Binding-site contacts:
Ligand atom N contacts residue TYR218 of chain 1.A at 3.7 Å.
Ligand atom CD1 contacts residue ALA168 of chain 1.A at 3.6 Å (hydrophobic).
Ligand atom CD1 contacts residue ALA298 of chain 1.A at 3.6 Å (hydrophobic).
Ligand atom O1 contacts residue ALA168 of chain 1.A at 3.4 Å (h-bond).
Ligand atom C contacts residue SER147 of chain 1.A at 3.2 Å.
Ligand atom CD2 contacts residue ALA298 of chain 1.A at 4.0 Å (hydrophobic).
Ligand atom CG contacts residue ALA168 of chain 1.A at 3.8 Å (hydrophobic).
Ligand atom CH2 contacts residue ALA298 of chain 1.A at 3.9 Å (hydrophobic).
Ligand atom O1 contacts residue SER147 of chain 1.A at 2.4 Å (h-bond).
Ligand atom O1 contacts residue THR145 of chain 1.A at 3.9 Å.
Ligand atom CZ2 contacts residue ARG66 of chain 1.A at 3.6 Å.
Ligand atom O1 contacts residue SER170 of chain 1.A at 3.0 Å (h-bond).
Ligand atom N contacts residue ALA168 of chain 1.A at 2.5 Å (h-bond).
Ligand atom CA contacts residue ALA168 of chain 1.A at 3.4 Å (hydrophobic).
Ligand atom OXT contacts residue TYR218 of chain 1.A at 3.4 Å.
Ligand atom CZ2 contacts residue ALA298 of chain 1.A at 3.7 Å (hydrophobic).
Ligand atom CG contacts residue ALA298 of chain 1.A at 3.7 Å (hydrophobic).
Ligand atom N contacts residue SER170 of chain 1.A at 3.0 Å (h-bond).
Ligand atom CE2 contacts residue GLU297 of chain 1.A at 3.7 Å.
Ligand atom CB contacts residue ALA168 of chain 1.A at 3.6 Å (hydrophobic).
Ligand atom CA contacts residue TYR218 of chain 1.A at 3.6 Å (hydrophobic).
Ligand atom C contacts residue ALA168 of chain 1.A at 3.8 Å (hydrophobic).
Ligand atom NE1 contacts residue ALA298 of chain 1.A at 3.4 Å.
Ligand atom CH2 contacts residue TRP70 of chain 1.A at 3.5 Å (hydrophobic).
Ligand atom CZ3 contacts residue TRP70 of chain 1.A at 3.5 Å (hydrophobic).
Ligand atom CB contacts residue THR145 of chain 1.A at 3.7 Å.
Ligand atom O1 contacts residue TYR218 of chain 1.A at 3.5 Å.
Ligand atom O1 contacts residue SER169 of chain 1.A at 3.2 Å.
Ligand atom OXT contacts residue GLY146 of chain 1.A at 3.7 Å.
Ligand atom C contacts residue THR145 of chain 1.A at 3.8 Å.
Ligand atom C contacts residue TYR218 of chain 1.A at 3.3 Å (hydrophobic).
Ligand atom C9 contacts residue ALA168 of chain 1.A at 3.2 Å (hydrophobic).
Ligand atom OXT contacts residue SER147 of chain 1.A at 3.2 Å (h-bond).
Ligand atom C9 contacts residue SER170 of chain 1.A at 3.4 Å.
Ligand atom CE3 contacts residue THR145 of chain 1.A at 3.6 Å.
Ligand atom CH2 contacts residue ARG66 of chain 1.A at 3.5 Å.
Ligand atom CD1 contacts residue GLU297 of chain 1.A at 3.2 Å.
Ligand atom C9 contacts residue GLU297 of chain 1.A at 3.2 Å.
Ligand atom NE1 contacts residue GLU297 of chain 1.A at 2.6 Å (salt-bridge).
Ligand atom CE2 contacts residue ALA298 of chain 1.A at 3.6 Å (hydrophobic).

Sequence of chain 1.A:
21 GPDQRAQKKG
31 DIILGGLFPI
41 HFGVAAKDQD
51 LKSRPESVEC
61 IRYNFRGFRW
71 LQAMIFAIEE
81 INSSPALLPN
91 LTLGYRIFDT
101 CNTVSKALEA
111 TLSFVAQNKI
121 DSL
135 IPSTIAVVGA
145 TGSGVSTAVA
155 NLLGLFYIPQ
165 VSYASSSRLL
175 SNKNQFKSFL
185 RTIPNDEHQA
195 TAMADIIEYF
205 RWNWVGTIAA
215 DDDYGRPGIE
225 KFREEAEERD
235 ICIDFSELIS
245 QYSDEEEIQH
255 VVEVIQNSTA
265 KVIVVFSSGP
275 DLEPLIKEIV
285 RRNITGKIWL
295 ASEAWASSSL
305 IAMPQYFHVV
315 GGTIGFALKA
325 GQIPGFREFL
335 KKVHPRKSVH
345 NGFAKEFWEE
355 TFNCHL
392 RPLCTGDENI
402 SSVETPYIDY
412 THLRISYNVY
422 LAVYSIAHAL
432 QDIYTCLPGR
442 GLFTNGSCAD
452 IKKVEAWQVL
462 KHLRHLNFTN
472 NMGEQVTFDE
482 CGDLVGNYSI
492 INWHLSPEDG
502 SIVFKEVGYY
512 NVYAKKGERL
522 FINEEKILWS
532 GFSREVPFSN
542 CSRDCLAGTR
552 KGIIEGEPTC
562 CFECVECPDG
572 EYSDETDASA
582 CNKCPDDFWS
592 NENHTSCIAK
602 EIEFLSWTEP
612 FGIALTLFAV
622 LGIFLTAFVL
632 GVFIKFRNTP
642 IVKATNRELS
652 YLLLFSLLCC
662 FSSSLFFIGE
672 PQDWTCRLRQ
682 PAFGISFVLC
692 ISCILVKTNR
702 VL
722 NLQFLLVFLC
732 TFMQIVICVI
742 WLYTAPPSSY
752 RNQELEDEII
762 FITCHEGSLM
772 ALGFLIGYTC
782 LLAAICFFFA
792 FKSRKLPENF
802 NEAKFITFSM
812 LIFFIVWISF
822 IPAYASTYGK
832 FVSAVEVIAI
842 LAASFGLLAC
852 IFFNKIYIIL

A small-molecule ligand and the protein it binds are described below.
Small molecule (SMILES): O=C(O)[C@@H]1Cc2c([nH]c3ccccc23)CN1